Sequence of chain 1.A:
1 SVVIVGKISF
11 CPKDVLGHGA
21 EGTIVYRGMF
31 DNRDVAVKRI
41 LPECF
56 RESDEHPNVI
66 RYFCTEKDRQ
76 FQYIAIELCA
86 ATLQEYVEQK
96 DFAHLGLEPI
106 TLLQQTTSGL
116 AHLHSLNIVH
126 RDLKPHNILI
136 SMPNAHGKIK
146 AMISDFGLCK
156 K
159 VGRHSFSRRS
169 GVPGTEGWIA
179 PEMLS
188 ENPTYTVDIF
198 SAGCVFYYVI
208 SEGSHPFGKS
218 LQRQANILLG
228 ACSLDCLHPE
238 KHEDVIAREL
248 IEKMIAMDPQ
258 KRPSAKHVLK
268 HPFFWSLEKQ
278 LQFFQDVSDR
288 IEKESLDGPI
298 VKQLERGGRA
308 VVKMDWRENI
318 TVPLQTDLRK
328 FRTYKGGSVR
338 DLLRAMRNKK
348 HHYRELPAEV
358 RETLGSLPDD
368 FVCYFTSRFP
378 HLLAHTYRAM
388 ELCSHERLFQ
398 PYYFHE

This small molecule binds to this protein.
Small molecule (SMILES): Clc1cc(NCC2CC2)c2ncc(-c3ccc4n[nH]cc4c3)n2n1

Binding-site contacts:
Ligand atom C8 contacts residue ALA85 of chain 1.A at 3.2 Å (hydrophobic).
Ligand atom C12 contacts residue GLU82 of chain 1.A at 3.7 Å.
Ligand atom C20 contacts residue ILE81 of chain 1.A at 3.9 Å (hydrophobic).
Ligand atom N23 contacts residue LEU153 of chain 1.A at 3.6 Å.
Ligand atom N18 contacts residue LYS38 of chain 1.A at 3.6 Å.
Ligand atom C8 contacts residue HIS162 of chain 1.A at 3.9 Å.
Ligand atom C9 contacts residue HIS162 of chain 1.A at 3.9 Å.
Ligand atom C22 contacts residue ILE81 of chain 1.A at 3.6 Å (hydrophobic).
Ligand atom N18 contacts residue TYR67 of chain 1.A at 3.9 Å.
Ligand atom C3 contacts residue LEU16 of chain 1.A at 3.7 Å (hydrophobic).
Ligand atom C20 contacts residue TYR67 of chain 1.A at 3.5 Å (hydrophobic).
Ligand atom C21 contacts residue ILE81 of chain 1.A at 3.6 Å (hydrophobic).
Ligand atom C12 contacts residue CYS84 of chain 1.A at 3.8 Å (hydrophobic).
Ligand atom C4 contacts residue LEU153 of chain 1.A at 3.9 Å (hydrophobic).
Ligand atom C2 contacts residue LEU153 of chain 1.A at 3.9 Å (hydrophobic).
Ligand atom C21 contacts residue SER149 of chain 1.A at 3.8 Å.
Ligand atom C20 contacts residue PHE151 of chain 1.A at 3.8 Å (hydrophobic).
Ligand atom CL1 contacts residue GLY17 of chain 1.A at 3.7 Å.
Ligand atom C16 contacts residue ILE81 of chain 1.A at 3.9 Å (hydrophobic).
Ligand atom C9 contacts residue CYS84 of chain 1.A at 3.8 Å (hydrophobic).
Ligand atom C10 contacts residue LEU153 of chain 1.A at 3.7 Å (hydrophobic).
Ligand atom C22 contacts residue ILE65 of chain 1.A at 3.7 Å (hydrophobic).
Ligand atom C7 contacts residue HIS162 of chain 1.A at 3.9 Å.
Ligand atom C17 contacts residue PHE164 of chain 1.A at 3.8 Å (hydrophobic).
Ligand atom C21 contacts residue TYR67 of chain 1.A at 3.8 Å (hydrophobic).
Ligand atom N19 contacts residue TYR67 of chain 1.A at 2.8 Å (h-bond).
Ligand atom CL1 contacts residue HIS162 of chain 1.A at 3.5 Å.
Ligand atom N5 contacts residue CYS84 of chain 1.A at 3.0 Å (h-bond).
Ligand atom N24 contacts residue LEU153 of chain 1.A at 3.6 Å.
Ligand atom N11 contacts residue CYS84 of chain 1.A at 3.1 Å (h-bond).
Ligand atom C4 contacts residue LEU16 of chain 1.A at 3.9 Å (hydrophobic).
Ligand atom N5 contacts residue LEU83 of chain 1.A at 3.9 Å.
Ligand atom CL1 contacts residue LEU16 of chain 1.A at 3.4 Å.
Ligand atom C9 contacts residue ALA85 of chain 1.A at 3.2 Å (hydrophobic).
Ligand atom C9 contacts residue ALA86 of chain 1.A at 3.9 Å (hydrophobic).
Ligand atom N18 contacts residue PHE151 of chain 1.A at 3.4 Å.
Ligand atom N19 contacts residue PHE151 of chain 1.A at 3.0 Å.
Ligand atom C17 contacts residue LYS38 of chain 1.A at 3.9 Å.
Ligand atom C10 contacts residue CYS84 of chain 1.A at 3.8 Å (hydrophobic).
Ligand atom C6 contacts residue CYS84 of chain 1.A at 3.4 Å (hydrophobic).